Sequence of chain 1.I:
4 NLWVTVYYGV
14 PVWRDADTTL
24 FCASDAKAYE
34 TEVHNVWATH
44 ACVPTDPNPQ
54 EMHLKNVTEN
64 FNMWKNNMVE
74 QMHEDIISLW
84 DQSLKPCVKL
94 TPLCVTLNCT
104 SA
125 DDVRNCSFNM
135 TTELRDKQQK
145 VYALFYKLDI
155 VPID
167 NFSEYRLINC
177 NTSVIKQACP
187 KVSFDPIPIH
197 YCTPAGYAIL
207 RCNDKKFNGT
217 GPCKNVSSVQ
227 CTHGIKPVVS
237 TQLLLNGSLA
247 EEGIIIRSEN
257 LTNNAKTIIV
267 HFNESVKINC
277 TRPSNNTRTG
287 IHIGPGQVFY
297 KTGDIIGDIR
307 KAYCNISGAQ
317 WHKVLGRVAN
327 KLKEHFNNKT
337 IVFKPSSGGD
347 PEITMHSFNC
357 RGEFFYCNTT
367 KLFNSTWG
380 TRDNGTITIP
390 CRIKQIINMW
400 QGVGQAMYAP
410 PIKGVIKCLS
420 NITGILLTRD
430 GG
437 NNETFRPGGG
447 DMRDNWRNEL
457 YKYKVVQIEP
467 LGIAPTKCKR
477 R

This small molecule binds to this protein.
Small molecule (SMILES): CC(=O)N[C@@H]1[C@@H](O)[C@H](O)[C@@H](CO)O[C@H]1O

Binding-site contacts:
Ligand atom C3 contacts residue ASN281 of chain 1.I at 3.8 Å.
Ligand atom N2 contacts residue ASN281 of chain 1.I at 2.9 Å (h-bond).
Ligand atom C8 contacts residue VAL414 of chain 1.I at 3.9 Å (hydrophobic).
Ligand atom C1 contacts residue ILE302 of chain 1.I at 4.0 Å (hydrophobic).
Ligand atom C2 contacts residue ASN281 of chain 1.I at 2.4 Å.
Ligand atom O7 contacts residue ASN281 of chain 1.I at 3.4 Å (h-bond).
Ligand atom C1 contacts residue ASN281 of chain 1.I at 1.4 Å.
Ligand atom C7 contacts residue ASN281 of chain 1.I at 3.3 Å.
Ligand atom C8 contacts residue ASN281 of chain 1.I at 4.5 Å.
Ligand atom C4 contacts residue ASN281 of chain 1.I at 4.2 Å.
Ligand atom O5 contacts residue ASN281 of chain 1.I at 2.4 Å (h-bond).
Ligand atom O5 contacts residue ILE302 of chain 1.I at 3.6 Å.
Ligand atom C5 contacts residue ASN281 of chain 1.I at 3.7 Å.